The small molecule below binds the protein below.
Small molecule (SMILES): COc1ccc(C(=O)O)cc1

Sequence of chain 1.A:
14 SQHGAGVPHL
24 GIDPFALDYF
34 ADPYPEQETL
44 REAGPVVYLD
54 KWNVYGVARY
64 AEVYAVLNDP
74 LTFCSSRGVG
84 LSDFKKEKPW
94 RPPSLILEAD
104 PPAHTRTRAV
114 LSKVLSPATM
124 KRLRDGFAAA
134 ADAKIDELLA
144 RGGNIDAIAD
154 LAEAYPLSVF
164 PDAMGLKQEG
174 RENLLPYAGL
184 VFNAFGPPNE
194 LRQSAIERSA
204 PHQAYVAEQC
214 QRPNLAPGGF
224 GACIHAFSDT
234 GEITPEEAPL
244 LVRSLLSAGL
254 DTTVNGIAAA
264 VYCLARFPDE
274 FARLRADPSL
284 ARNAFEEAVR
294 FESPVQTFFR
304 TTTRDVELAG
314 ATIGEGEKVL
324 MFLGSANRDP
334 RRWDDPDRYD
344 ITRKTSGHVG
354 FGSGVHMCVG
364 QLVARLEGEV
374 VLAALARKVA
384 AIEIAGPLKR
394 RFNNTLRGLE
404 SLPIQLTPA

Binding-site contacts:
Ligand atom O3 contacts residue ALA251 of chain 1.A at 3.9 Å.
Ligand atom C3 contacts residue ALA251 of chain 1.A at 3.7 Å (hydrophobic).
Ligand atom O2 contacts residue SER97 of chain 1.A at 3.7 Å.
Ligand atom C1 contacts residue SER247 of chain 1.A at 3.5 Å.
Ligand atom C8 contacts residue PHE301 of chain 1.A at 3.9 Å (hydrophobic).
Ligand atom C1 contacts residue ARG94 of chain 1.A at 3.9 Å.
Ligand atom C2 contacts residue LEU100 of chain 1.A at 3.7 Å (hydrophobic).
Ligand atom O1 contacts residue SER97 of chain 1.A at 2.5 Å (h-bond).
Ligand atom O3 contacts residue PHE301 of chain 1.A at 3.7 Å.
Ligand atom O3 contacts residue PHE185 of chain 1.A at 3.3 Å.
Ligand atom O2 contacts residue SER250 of chain 1.A at 3.5 Å.
Ligand atom C6 contacts residue LEU100 of chain 1.A at 4.0 Å (hydrophobic).
Ligand atom C3 contacts residue HEM1 of chain 1.B at 3.6 Å.
Ligand atom C1 contacts residue SER97 of chain 1.A at 3.4 Å.
Ligand atom C3 contacts residue LEU100 of chain 1.A at 3.8 Å (hydrophobic).
Ligand atom C1 contacts residue LEU100 of chain 1.A at 4.1 Å (hydrophobic).
Ligand atom C4 contacts residue LEU100 of chain 1.A at 3.9 Å (hydrophobic).
Ligand atom C7 contacts residue ARG94 of chain 1.A at 4.0 Å.
Ligand atom C4 contacts residue ALA251 of chain 1.A at 3.4 Å (hydrophobic).
Ligand atom C7 contacts residue PHE188 of chain 1.A at 4.2 Å (hydrophobic).
Ligand atom C5 contacts residue PHE185 of chain 1.A at 4.0 Å (hydrophobic).
Ligand atom C8 contacts residue PHE185 of chain 1.A at 4.2 Å (hydrophobic).
Ligand atom C1 contacts residue SER250 of chain 1.A at 4.2 Å.
Ligand atom C5 contacts residue LEU100 of chain 1.A at 4.0 Å (hydrophobic).
Ligand atom C7 contacts residue LEU100 of chain 1.A at 3.8 Å (hydrophobic).
Ligand atom O2 contacts residue SER247 of chain 1.A at 3.7 Å.
Ligand atom C6 contacts residue ALA251 of chain 1.A at 3.8 Å (hydrophobic).
Ligand atom O1 contacts residue LEU100 of chain 1.A at 3.6 Å.
Ligand atom C7 contacts residue ALA251 of chain 1.A at 4.0 Å (hydrophobic).
Ligand atom C6 contacts residue PHE185 of chain 1.A at 3.8 Å (hydrophobic).
Ligand atom C2 contacts residue ALA251 of chain 1.A at 4.0 Å (hydrophobic).
Ligand atom C6 contacts residue PHE188 of chain 1.A at 3.9 Å (hydrophobic).
Ligand atom C7 contacts residue VAL184 of chain 1.A at 4.1 Å (hydrophobic).
Ligand atom C8 contacts residue HEM1 of chain 1.B at 3.3 Å.
Ligand atom C5 contacts residue ALA251 of chain 1.A at 3.4 Å (hydrophobic).
Ligand atom O2 contacts residue ARG94 of chain 1.A at 2.9 Å (salt-bridge).
Ligand atom C7 contacts residue SER250 of chain 1.A at 3.8 Å.
Ligand atom O1 contacts residue SER247 of chain 1.A at 2.6 Å (h-bond).
Ligand atom O1 contacts residue ILE99 of chain 1.A at 3.8 Å.
Ligand atom C4 contacts residue HEM1 of chain 1.B at 3.7 Å.